The protein below binds the small molecule below.
Small molecule (SMILES): CC(=O)N[C@H]1[C@H](O[C@H]2[C@H](O)[C@@H](NC(C)=O)CO[C@@H]2CO)O[C@H](CO)[C@@H](O)[C@@H]1O

Binding-site contacts:
Ligand atom C5 contacts residue ASN234 of chain 1.B at 3.7 Å.
Ligand atom C1 contacts residue ASN234 of chain 1.B at 1.4 Å.
Ligand atom C7 contacts residue ASN234 of chain 1.B at 4.0 Å.
Ligand atom C3 contacts residue ASN234 of chain 1.B at 3.8 Å.
Ligand atom N2 contacts residue ASN234 of chain 1.B at 2.9 Å (h-bond).
Ligand atom C4 contacts residue ASN234 of chain 1.B at 4.3 Å.
Ligand atom O5 contacts residue ASN234 of chain 1.B at 2.4 Å (h-bond).
Ligand atom O6 contacts residue THR236 of chain 1.B at 4.4 Å.
Ligand atom C2 contacts residue ASN234 of chain 1.B at 2.5 Å.

Sequence of chain 1.B:
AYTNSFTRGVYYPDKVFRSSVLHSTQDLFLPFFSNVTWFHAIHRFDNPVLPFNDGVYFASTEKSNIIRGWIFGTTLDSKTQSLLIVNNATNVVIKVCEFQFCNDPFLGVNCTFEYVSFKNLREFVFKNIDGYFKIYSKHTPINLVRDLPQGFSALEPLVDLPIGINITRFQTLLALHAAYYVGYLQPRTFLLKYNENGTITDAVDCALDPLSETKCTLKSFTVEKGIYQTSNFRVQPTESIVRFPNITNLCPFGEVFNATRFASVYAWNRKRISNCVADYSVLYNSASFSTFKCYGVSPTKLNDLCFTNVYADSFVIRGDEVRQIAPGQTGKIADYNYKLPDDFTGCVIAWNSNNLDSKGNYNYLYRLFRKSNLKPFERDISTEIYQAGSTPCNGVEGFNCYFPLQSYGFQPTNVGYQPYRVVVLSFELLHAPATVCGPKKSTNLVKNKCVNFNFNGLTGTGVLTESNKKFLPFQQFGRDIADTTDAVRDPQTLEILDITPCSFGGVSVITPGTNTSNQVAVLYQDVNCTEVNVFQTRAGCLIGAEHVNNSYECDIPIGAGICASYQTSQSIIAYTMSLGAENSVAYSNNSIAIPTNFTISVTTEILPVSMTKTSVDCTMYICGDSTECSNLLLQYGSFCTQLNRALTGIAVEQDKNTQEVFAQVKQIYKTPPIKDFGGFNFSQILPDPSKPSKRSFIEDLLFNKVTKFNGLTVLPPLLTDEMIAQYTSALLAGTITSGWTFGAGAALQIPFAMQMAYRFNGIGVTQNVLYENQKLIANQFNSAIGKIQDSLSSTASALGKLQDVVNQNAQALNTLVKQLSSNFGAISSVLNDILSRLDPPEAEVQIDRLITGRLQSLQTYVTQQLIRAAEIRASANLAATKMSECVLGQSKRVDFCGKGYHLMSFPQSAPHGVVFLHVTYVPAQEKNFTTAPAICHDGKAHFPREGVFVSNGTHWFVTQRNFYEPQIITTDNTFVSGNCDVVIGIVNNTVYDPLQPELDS